The small molecule below binds the protein below.
Small molecule (SMILES): N[C@@H](Cc1c[nH]c2ccccc12)C(=O)O

Binding-site contacts:
Ligand atom CE2 contacts residue ALA44 of chain 1.B at 4.1 Å (hydrophobic).
Ligand atom CZ2 contacts residue THR50 of chain 1.B at 4.0 Å.
Ligand atom O contacts residue ARG24 of chain 1.A at 3.0 Å.
Ligand atom CZ3 contacts residue HIS32 of chain 1.B at 3.2 Å.
Ligand atom CD1 contacts residue SER51 of chain 1.A at 3.7 Å.
Ligand atom CH2 contacts residue VAL19 of chain 1.B at 4.0 Å (hydrophobic).
Ligand atom CA contacts residue GLY25 of chain 1.A at 3.5 Å.
Ligand atom N contacts residue ASP27 of chain 1.A at 3.6 Å.
Ligand atom C contacts residue THR23 of chain 1.A at 3.9 Å.
Ligand atom CE2 contacts residue GLN45 of chain 1.B at 4.1 Å.
Ligand atom OXT contacts residue THR50 of chain 1.B at 3.4 Å (h-bond).
Ligand atom CZ2 contacts residue ILE53 of chain 1.B at 3.6 Å (hydrophobic).
Ligand atom CB contacts residue THR28 of chain 1.A at 3.4 Å.
Ligand atom CD1 contacts residue THR47 of chain 1.B at 4.0 Å.
Ligand atom CZ2 contacts residue ALA44 of chain 1.B at 3.9 Å (hydrophobic).
Ligand atom OXT contacts residue SER51 of chain 1.A at 4.0 Å.
Ligand atom N contacts residue GLY25 of chain 1.A at 2.8 Å (h-bond).
Ligand atom C contacts residue GLY25 of chain 1.A at 3.6 Å.
Ligand atom NE1 contacts residue GLN45 of chain 1.B at 3.0 Å (h-bond).
Ligand atom O contacts residue SER51 of chain 1.A at 2.7 Å (h-bond).
Ligand atom C contacts residue ARG24 of chain 1.A at 4.2 Å.
Ligand atom CA contacts residue SER51 of chain 1.A at 4.2 Å.
Ligand atom CD1 contacts residue GLN45 of chain 1.B at 3.7 Å.
Ligand atom CH2 contacts residue GLY21 of chain 1.B at 3.6 Å.
Ligand atom CE3 contacts residue HIS32 of chain 1.B at 3.3 Å.
Ligand atom O contacts residue GLY25 of chain 1.A at 2.9 Å (h-bond).
Ligand atom N contacts residue THR28 of chain 1.A at 2.6 Å (h-bond).
Ligand atom O contacts residue THR23 of chain 1.A at 3.2 Å (h-bond).
Ligand atom CA contacts residue THR28 of chain 1.A at 3.2 Å.
Ligand atom NE1 contacts residue ALA44 of chain 1.B at 3.9 Å.
Ligand atom CB contacts residue THR23 of chain 1.A at 3.7 Å.
Ligand atom CZ3 contacts residue GLY21 of chain 1.B at 3.8 Å.
Ligand atom N contacts residue THR23 of chain 1.A at 2.7 Å (h-bond).
Ligand atom C contacts residue SER51 of chain 1.A at 3.4 Å.
Ligand atom OXT contacts residue THR47 of chain 1.B at 2.3 Å (h-bond).
Ligand atom CH2 contacts residue ILE53 of chain 1.B at 4.0 Å (hydrophobic).
Ligand atom C contacts residue THR47 of chain 1.B at 3.5 Å.
Ligand atom CB contacts residue SER51 of chain 1.A at 3.9 Å.
Ligand atom O contacts residue THR47 of chain 1.B at 3.9 Å.
Ligand atom CA contacts residue THR23 of chain 1.A at 3.6 Å.

Sequence of chain 1.B:
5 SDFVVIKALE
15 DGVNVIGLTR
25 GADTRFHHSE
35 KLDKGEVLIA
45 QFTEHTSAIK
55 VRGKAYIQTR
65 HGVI

Sequence of chain 1.A:
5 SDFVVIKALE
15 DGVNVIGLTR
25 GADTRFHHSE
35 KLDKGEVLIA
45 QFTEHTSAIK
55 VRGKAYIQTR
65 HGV